Binding-site contacts:
Ligand atom C5 contacts residue GLU110 of chain 1.A at 2.2 Å.
Ligand atom O5 contacts residue ASN107 of chain 1.A at 2.4 Å (h-bond).
Ligand atom C2 contacts residue GLU110 of chain 1.A at 4.2 Å.
Ligand atom O7 contacts residue ASN107 of chain 1.A at 4.1 Å.
Ligand atom O4 contacts residue GLU110 of chain 1.A at 3.6 Å (salt-bridge).
Ligand atom N2 contacts residue ASN107 of chain 1.A at 3.0 Å (h-bond).
Ligand atom C4 contacts residue ASN107 of chain 1.A at 4.2 Å.
Ligand atom O5 contacts residue GLU110 of chain 1.A at 2.8 Å (salt-bridge).
Ligand atom C6 contacts residue GLU110 of chain 1.A at 3.0 Å.
Ligand atom N2 contacts residue SER109 of chain 1.A at 3.8 Å.
Ligand atom C1 contacts residue ASN107 of chain 1.A at 1.4 Å.
Ligand atom C4 contacts residue GLU110 of chain 1.A at 3.3 Å.
Ligand atom C3 contacts residue GLU110 of chain 1.A at 3.9 Å.
Ligand atom C8 contacts residue SER109 of chain 1.A at 4.0 Å.
Ligand atom C7 contacts residue ASN107 of chain 1.A at 3.9 Å.
Ligand atom C5 contacts residue ASN107 of chain 1.A at 3.5 Å.
Ligand atom C7 contacts residue SER109 of chain 1.A at 4.5 Å.
Ligand atom C2 contacts residue ASN107 of chain 1.A at 2.6 Å.
Ligand atom C1 contacts residue GLU110 of chain 1.A at 3.1 Å.
Ligand atom O6 contacts residue GLU110 of chain 1.A at 3.4 Å (salt-bridge).
Ligand atom C3 contacts residue ASN107 of chain 1.A at 3.8 Å.

This small molecule binds to this protein.
Small molecule (SMILES): CC(=O)N[C@@H]1[C@@H](O)[C@H](O)[C@@H](CO)O[C@H]1O

Sequence of chain 1.A:
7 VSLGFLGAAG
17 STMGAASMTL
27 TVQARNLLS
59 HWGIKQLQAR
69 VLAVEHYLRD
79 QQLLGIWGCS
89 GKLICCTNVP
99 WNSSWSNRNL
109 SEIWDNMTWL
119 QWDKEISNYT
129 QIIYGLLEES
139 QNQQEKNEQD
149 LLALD